Binding-site contacts:
Ligand atom CAE contacts residue LYS71 of chain 1.A at 4.3 Å.
Ligand atom CAF contacts residue GLU42 of chain 1.A at 3.7 Å.
Ligand atom CAB contacts residue ARG41 of chain 1.A at 3.0 Å.
Ligand atom CAA contacts residue LEU78 of chain 1.A at 4.5 Å (hydrophobic).
Ligand atom CAH contacts residue GLU42 of chain 1.A at 3.6 Å.
Ligand atom CAH contacts residue THR88 of chain 1.A at 4.2 Å.
Ligand atom CAD contacts residue LYS71 of chain 1.A at 3.7 Å.
Ligand atom OAI contacts residue THR88 of chain 1.A at 3.9 Å.
Ligand atom CAH contacts residue TYR44 of chain 1.A at 4.3 Å (hydrophobic).
Ligand atom CL1 contacts residue HIS40 of chain 1.A at 3.8 Å.
Ligand atom CL1 contacts residue SER43 of chain 1.A at 3.0 Å.
Ligand atom CL1 contacts residue TYR68 of chain 1.A at 3.5 Å.
Ligand atom CAB contacts residue GLU42 of chain 1.A at 4.4 Å.
Ligand atom CAE contacts residue ARG41 of chain 1.A at 4.4 Å.
Ligand atom OAJ contacts residue THR88 of chain 1.A at 3.8 Å.
Ligand atom CAD contacts residue LEU78 of chain 1.A at 4.1 Å (hydrophobic).
Ligand atom NAC contacts residue LEU78 of chain 1.A at 4.2 Å.
Ligand atom CAF contacts residue ARG41 of chain 1.A at 4.3 Å.
Ligand atom CAA contacts residue TYR44 of chain 1.A at 3.8 Å (hydrophobic).
Ligand atom CAA contacts residue SER43 of chain 1.A at 3.4 Å.
Ligand atom NAC contacts residue TYR68 of chain 1.A at 3.9 Å.
Ligand atom OAJ contacts residue TYR44 of chain 1.A at 4.0 Å.
Ligand atom CAA contacts residue ARG41 of chain 1.A at 3.7 Å.
Ligand atom CL1 contacts residue ARG41 of chain 1.A at 3.3 Å.
Ligand atom CAF contacts residue TYR44 of chain 1.A at 4.5 Å (hydrophobic).
Ligand atom NAC contacts residue ARG41 of chain 1.A at 3.1 Å (salt-bridge).
Ligand atom OAI contacts residue GLU42 of chain 1.A at 2.9 Å (salt-bridge).
Ligand atom CAD contacts residue ARG41 of chain 1.A at 3.8 Å.
Ligand atom CAA contacts residue GLU42 of chain 1.A at 3.5 Å.
Ligand atom CAB contacts residue SER43 of chain 1.A at 3.7 Å.
Ligand atom CAB contacts residue LEU78 of chain 1.A at 4.4 Å (hydrophobic).
Ligand atom CAE contacts residue LEU78 of chain 1.A at 4.1 Å (hydrophobic).
Ligand atom CAF contacts residue LEU78 of chain 1.A at 4.3 Å (hydrophobic).

Sequence of chain 1.A:
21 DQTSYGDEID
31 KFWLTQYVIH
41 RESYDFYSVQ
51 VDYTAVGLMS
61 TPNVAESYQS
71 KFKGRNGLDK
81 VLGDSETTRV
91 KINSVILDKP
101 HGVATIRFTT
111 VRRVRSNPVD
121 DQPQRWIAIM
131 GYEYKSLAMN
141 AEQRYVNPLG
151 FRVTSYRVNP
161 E

A protein and the small-molecule ligand that binds it are described below.
Small molecule (SMILES): O=C(O)c1ccnc(Cl)c1